A protein and the small-molecule ligand that binds it are described below.
Small molecule (SMILES): N[C@@H](Cn1cc(Br)c(=O)[nH]c1=O)C(=O)O

Sequence of chain 1.B:
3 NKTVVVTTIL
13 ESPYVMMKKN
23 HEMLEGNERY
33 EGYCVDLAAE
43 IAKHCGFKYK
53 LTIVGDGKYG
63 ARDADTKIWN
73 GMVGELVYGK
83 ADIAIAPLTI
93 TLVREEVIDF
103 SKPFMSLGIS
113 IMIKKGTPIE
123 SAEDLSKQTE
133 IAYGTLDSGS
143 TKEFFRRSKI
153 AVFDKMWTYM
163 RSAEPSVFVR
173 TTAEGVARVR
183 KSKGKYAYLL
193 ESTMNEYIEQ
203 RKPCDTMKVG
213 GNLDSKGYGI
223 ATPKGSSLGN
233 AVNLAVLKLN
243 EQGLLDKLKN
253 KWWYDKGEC

Binding-site contacts:
Ligand atom O91 contacts residue ARG96 of chain 1.B at 2.6 Å (salt-bridge).
Ligand atom O91 contacts residue TYR61 of chain 1.B at 3.6 Å.
Ligand atom O92 contacts residue TYR61 of chain 1.B at 3.5 Å.
Ligand atom O91 contacts residue THR91 of chain 1.B at 2.9 Å (h-bond).
Ligand atom C9 contacts residue TYR61 of chain 1.B at 3.7 Å (hydrophobic).
Ligand atom C6 contacts residue GLU193 of chain 1.B at 3.1 Å.
Ligand atom C4 contacts residue GLU193 of chain 1.B at 3.5 Å.
Ligand atom C5 contacts residue GLU193 of chain 1.B at 3.4 Å.
Ligand atom O2 contacts residue GLY141 of chain 1.B at 3.6 Å.
Ligand atom C4 contacts residue THR143 of chain 1.B at 3.7 Å.
Ligand atom C7 contacts residue TYR61 of chain 1.B at 3.5 Å (hydrophobic).
Ligand atom BR5 contacts residue THR174 of chain 1.B at 3.6 Å.
Ligand atom C9 contacts residue THR91 of chain 1.B at 3.6 Å.
Ligand atom N8 contacts residue PRO89 of chain 1.B at 2.9 Å (h-bond).
Ligand atom O92 contacts residue SER142 of chain 1.B at 3.0 Å (h-bond).
Ligand atom N3 contacts residue THR143 of chain 1.B at 2.7 Å (h-bond).
Ligand atom C9 contacts residue ARG96 of chain 1.B at 3.3 Å.
Ligand atom O91 contacts residue LEU90 of chain 1.B at 3.7 Å.
Ligand atom O4 contacts residue LEU192 of chain 1.B at 3.0 Å.
Ligand atom C2 contacts residue GLU193 of chain 1.B at 3.8 Å.
Ligand atom N8 contacts residue GLU193 of chain 1.B at 2.9 Å (salt-bridge).
Ligand atom O2 contacts residue SER142 of chain 1.B at 3.2 Å (h-bond).
Ligand atom N8 contacts residue TYR220 of chain 1.B at 3.7 Å.
Ligand atom C2 contacts residue THR143 of chain 1.B at 3.2 Å.
Ligand atom O4 contacts residue GLU193 of chain 1.B at 3.0 Å (salt-bridge).
Ligand atom O92 contacts residue ARG96 of chain 1.B at 2.8 Å (salt-bridge).
Ligand atom C8 contacts residue THR91 of chain 1.B at 3.4 Å.
Ligand atom C8 contacts residue SER142 of chain 1.B at 3.4 Å.
Ligand atom C8 contacts residue GLU193 of chain 1.B at 3.5 Å.
Ligand atom C9 contacts residue SER142 of chain 1.B at 3.5 Å.
Ligand atom O4 contacts residue THR143 of chain 1.B at 3.9 Å.
Ligand atom N1 contacts residue LEU138 of chain 1.B at 3.6 Å.
Ligand atom N8 contacts residue THR91 of chain 1.B at 2.8 Å (h-bond).
Ligand atom BR5 contacts residue MET196 of chain 1.B at 3.8 Å.
Ligand atom O92 contacts residue GLY141 of chain 1.B at 3.3 Å.
Ligand atom N3 contacts residue GLU193 of chain 1.B at 3.7 Å.
Ligand atom N1 contacts residue GLU193 of chain 1.B at 3.5 Å (salt-bridge).
Ligand atom O2 contacts residue THR143 of chain 1.B at 3.0 Å (h-bond).
Ligand atom C6 contacts residue LEU138 of chain 1.B at 3.8 Å (hydrophobic).
Ligand atom C2 contacts residue LEU138 of chain 1.B at 3.7 Å (hydrophobic).